Sequence of chain 35.F:
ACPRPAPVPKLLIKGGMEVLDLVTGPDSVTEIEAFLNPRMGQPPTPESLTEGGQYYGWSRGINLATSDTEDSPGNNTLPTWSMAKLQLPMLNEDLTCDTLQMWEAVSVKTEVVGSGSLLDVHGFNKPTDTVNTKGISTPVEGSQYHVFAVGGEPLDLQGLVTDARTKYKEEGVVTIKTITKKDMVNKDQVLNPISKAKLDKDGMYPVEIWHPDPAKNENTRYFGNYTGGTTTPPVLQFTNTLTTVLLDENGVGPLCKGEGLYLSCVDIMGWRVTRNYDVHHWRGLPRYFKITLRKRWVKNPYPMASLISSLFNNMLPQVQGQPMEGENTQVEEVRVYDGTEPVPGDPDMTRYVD

Binding-site contacts:
Ligand atom O4 contacts residue TYR72 of chain 35.F at 3.8 Å.
Ligand atom C10 contacts residue TYR72 of chain 35.F at 4.1 Å (hydrophobic).
Ligand atom O4 contacts residue ASN80 of chain 35.F at 4.0 Å.
Ligand atom C4 contacts residue TYR72 of chain 35.F at 3.4 Å (hydrophobic).
Ligand atom O4 contacts residue GLY78 of chain 35.F at 3.2 Å.
Ligand atom C3 contacts residue ARG77 of chain 35.F at 4.1 Å.
Ligand atom C3 contacts residue HIS298 of chain 35.F at 4.1 Å.
Ligand atom O1A contacts residue GLY78 of chain 35.F at 3.7 Å.
Ligand atom O1A contacts residue TYR72 of chain 35.F at 3.1 Å.
Ligand atom N5 contacts residue TYR72 of chain 35.F at 3.0 Å (h-bond).
Ligand atom C11 contacts residue ASP85 of chain 34.F at 4.2 Å.
Ligand atom C3 contacts residue VAL296 of chain 35.F at 3.7 Å (hydrophobic).
Ligand atom C3 contacts residue GLY78 of chain 35.F at 3.9 Å.
Ligand atom C3 contacts residue GLY78 of chain 35.F at 4.1 Å.
Ligand atom C1 contacts residue ARG77 of chain 35.F at 3.1 Å.
Ligand atom C5 contacts residue ASN93 of chain 35.F at 4.1 Å.
Ligand atom O1B contacts residue SER89 of chain 35.F at 3.5 Å (h-bond).
Ligand atom O1A contacts residue ARG77 of chain 35.F at 3.0 Å (salt-bridge).
Ligand atom C1 contacts residue GLY78 of chain 35.F at 4.1 Å.
Ligand atom O3 contacts residue VAL296 of chain 35.F at 4.3 Å.
Ligand atom O6 contacts residue ASN93 of chain 35.F at 3.0 Å (h-bond).
Ligand atom C4 contacts residue GLY78 of chain 35.F at 3.4 Å.
Ligand atom C8 contacts residue ARG77 of chain 35.F at 4.1 Å.
Ligand atom C2 contacts residue GLY78 of chain 35.F at 4.1 Å.
Ligand atom C6 contacts residue ARG77 of chain 35.F at 4.3 Å.
Ligand atom O3 contacts residue GLY78 of chain 35.F at 3.6 Å.
Ligand atom C1 contacts residue TYR72 of chain 35.F at 4.0 Å (hydrophobic).
Ligand atom O8 contacts residue TYR72 of chain 35.F at 3.9 Å.
Ligand atom C6 contacts residue ASN93 of chain 35.F at 3.1 Å.
Ligand atom C5 contacts residue TYR72 of chain 35.F at 3.5 Å (hydrophobic).
Ligand atom C6 contacts residue TYR72 of chain 35.F at 3.8 Å (hydrophobic).
Ligand atom O4 contacts residue HIS298 of chain 35.F at 3.0 Å (h-bond).
Ligand atom O4 contacts residue ILE79 of chain 35.F at 3.6 Å (h-bond).
Ligand atom O8 contacts residue GLU87 of chain 35.F at 3.9 Å.
Ligand atom O1A contacts residue SER89 of chain 35.F at 4.1 Å.
Ligand atom C1 contacts residue SER89 of chain 35.F at 4.2 Å.
Ligand atom O4 contacts residue THR291 of chain 35.F at 3.4 Å.
Ligand atom O1B contacts residue ARG77 of chain 35.F at 2.5 Å (salt-bridge).
Ligand atom C4 contacts residue HIS298 of chain 35.F at 4.0 Å.
Ligand atom O8 contacts residue ARG77 of chain 35.F at 3.1 Å (salt-bridge).

Sequence of chain 34.F:
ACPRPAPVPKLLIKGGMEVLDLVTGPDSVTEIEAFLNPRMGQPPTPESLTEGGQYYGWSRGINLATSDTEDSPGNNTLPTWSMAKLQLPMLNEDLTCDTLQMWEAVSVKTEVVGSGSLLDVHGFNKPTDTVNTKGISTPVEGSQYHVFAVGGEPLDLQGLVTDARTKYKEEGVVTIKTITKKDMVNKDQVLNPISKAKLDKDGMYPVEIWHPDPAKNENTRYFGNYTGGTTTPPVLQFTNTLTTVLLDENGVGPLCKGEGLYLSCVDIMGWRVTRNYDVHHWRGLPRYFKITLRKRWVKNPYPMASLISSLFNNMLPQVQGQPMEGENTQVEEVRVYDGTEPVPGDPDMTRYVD

A small-molecule ligand and the protein it binds are described below.
Small molecule (SMILES): CC(=O)N[C@@H]1[C@@H](O[C@@H]2O[C@H](CO)[C@H](O)[C@H](O[C@]3(C(=O)O)C[C@H](O)[C@@H](NC(C)=O)[C@H]([C@H](O)[C@H](O)CO)O3)[C@H]2O)[C@H](O)[C@@H](CO[C@]2(C(=O)O)C[C@H](O)[C@@H](NC(C)=O)[C@H]([C@H](O)[C@H](O)CO)O2)O[C@H]1O